Sequence of chain 2.A:
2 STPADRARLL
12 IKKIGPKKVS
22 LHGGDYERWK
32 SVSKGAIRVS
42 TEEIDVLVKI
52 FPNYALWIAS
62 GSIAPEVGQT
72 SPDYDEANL

This protein binds this small molecule.
Small molecule (SMILES): CO[C@H](CNC(=O)c1ccccc1OCC(=O)O)C[Hg]O

Binding-site contacts:
Ligand atom C11 contacts residue HIS23 of chain 2.A at 4.2 Å.
Ligand atom C09 contacts residue HIS23 of chain 2.A at 3.6 Å.
Ligand atom O10 contacts residue HIS23 of chain 2.A at 3.2 Å.
Ligand atom O10 contacts residue LEU22 of chain 2.A at 3.1 Å (h-bond).
Ligand atom C11 contacts residue LEU22 of chain 2.A at 3.9 Å (hydrophobic).
Ligand atom O01 contacts residue HIS23 of chain 2.A at 3.8 Å.
Ligand atom C09 contacts residue LEU22 of chain 2.A at 3.9 Å (hydrophobic).
Ligand atom C04 contacts residue LYS50 of chain 2.A at 4.2 Å.
Ligand atom HG2 contacts residue ILE51 of chain 2.A at 4.3 Å.
Ligand atom O17 contacts residue HIS23 of chain 2.A at 4.1 Å.
Ligand atom C03 contacts residue HIS23 of chain 2.A at 4.5 Å.
Ligand atom C03 contacts residue LYS50 of chain 2.A at 3.1 Å.
Ligand atom HG2 contacts residue HIS23 of chain 2.A at 2.2 Å.
Ligand atom C14 contacts residue LEU22 of chain 2.A at 4.0 Å (hydrophobic).
Ligand atom C07 contacts residue LYS50 of chain 2.A at 4.3 Å.
Ligand atom C16 contacts residue HIS23 of chain 2.A at 4.4 Å.
Ligand atom HG2 contacts residue LYS50 of chain 2.A at 3.3 Å.
Ligand atom C13 contacts residue LEU22 of chain 2.A at 3.7 Å (hydrophobic).
Ligand atom N08 contacts residue HIS23 of chain 2.A at 3.9 Å.
Ligand atom O01 contacts residue LYS50 of chain 2.A at 4.2 Å.
Ligand atom C07 contacts residue HIS23 of chain 2.A at 3.8 Å.
Ligand atom C12 contacts residue LEU22 of chain 2.A at 3.3 Å (hydrophobic).
Ligand atom O01 contacts residue ILE51 of chain 2.A at 3.1 Å (h-bond).